Sequence of chain 1.A:
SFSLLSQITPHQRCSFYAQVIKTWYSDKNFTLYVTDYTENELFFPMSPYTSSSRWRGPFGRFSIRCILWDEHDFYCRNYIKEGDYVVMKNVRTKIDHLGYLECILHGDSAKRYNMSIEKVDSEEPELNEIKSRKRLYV

Binding-site contacts:
Ligand atom O4 contacts residue HIS100 of chain 1.A at 2.9 Å (h-bond).
Ligand atom O4 contacts residue TYR28 of chain 1.A at 2.8 Å (h-bond).
Ligand atom O6 contacts residue GLY110 of chain 1.A at 3.3 Å (h-bond).
Ligand atom O6 contacts residue TRP27 of chain 1.A at 3.3 Å.
Ligand atom C6 contacts residue TRP72 of chain 1.A at 3.3 Å (hydrophobic).
Ligand atom O2 contacts residue ASP99 of chain 1.A at 3.2 Å (salt-bridge).
Ligand atom OP2 contacts residue SER55 of chain 1.A at 2.4 Å (h-bond).
Ligand atom C2 contacts residue TRP27 of chain 1.A at 3.4 Å (hydrophobic).
Ligand atom N1 contacts residue TRP27 of chain 1.A at 3.3 Å (h-bond).
Ligand atom OP2 contacts residue SER55 of chain 1.A at 2.9 Å (h-bond).
Ligand atom O4 contacts residue ASP99 of chain 1.A at 3.4 Å.
Ligand atom C4 contacts residue LEU101 of chain 1.A at 3.3 Å (hydrophobic).
Ligand atom N7 contacts residue HIS109 of chain 1.A at 3.1 Å.
Ligand atom C6 contacts residue TRP27 of chain 1.A at 3.3 Å (hydrophobic).
Ligand atom N2 contacts residue GLU105 of chain 1.A at 2.3 Å (salt-bridge).
Ligand atom OP2 contacts residue SER54 of chain 1.A at 2.9 Å.
Ligand atom O2 contacts residue ARG68 of chain 1.A at 2.6 Å (salt-bridge).
Ligand atom N3 contacts residue TYR28 of chain 1.A at 2.6 Å (h-bond).
Ligand atom C2 contacts residue ARG68 of chain 1.A at 3.1 Å.
Ligand atom N1 contacts residue ASP73 of chain 1.A at 2.7 Å (salt-bridge).
Ligand atom N6 contacts residue ARG68 of chain 1.A at 3.3 Å (salt-bridge).
Ligand atom C4 contacts residue TYR28 of chain 1.A at 3.2 Å (hydrophobic).
Ligand atom O6 contacts residue LYS97 of chain 1.A at 2.7 Å (salt-bridge).
Ligand atom C2' contacts residue ARG57 of chain 1.A at 3.3 Å.
Ligand atom C4 contacts residue ARG57 of chain 1.A at 3.3 Å.
Ligand atom O6 contacts residue HIS109 of chain 1.A at 2.7 Å (h-bond).
Ligand atom N2 contacts residue ASP73 of chain 1.A at 2.8 Å (salt-bridge).
Ligand atom N7 contacts residue LYS25 of chain 1.A at 2.9 Å (salt-bridge).
Ligand atom C4 contacts residue TRP27 of chain 1.A at 3.4 Å (hydrophobic).
Ligand atom C2 contacts residue GLU105 of chain 1.A at 3.2 Å.
Ligand atom N3 contacts residue ASP99 of chain 1.A at 2.8 Å (salt-bridge).
Ligand atom O4 contacts residue TRP27 of chain 1.A at 3.3 Å.
Ligand atom P contacts residue SER55 of chain 1.A at 3.3 Å.
Ligand atom O2 contacts residue TYR28 of chain 1.A at 3.1 Å (h-bond).
Ligand atom O4 contacts residue LEU101 of chain 1.A at 3.3 Å.
Ligand atom N1 contacts residue GLU105 of chain 1.A at 3.0 Å (salt-bridge).
Ligand atom N6 contacts residue ASP99 of chain 1.A at 3.0 Å (salt-bridge).
Ligand atom OP1 contacts residue SER54 of chain 1.A at 3.2 Å.
Ligand atom C2 contacts residue TYR28 of chain 1.A at 3.3 Å (hydrophobic).
Ligand atom N4 contacts residue SER55 of chain 1.A at 3.1 Å (h-bond).

The protein below binds the small molecule below.
Small molecule (SMILES): Cc1cn([C@H]2C[C@H](O[P](=O)(O)OC[C@H]3O[C@@H](n4cnc5c(N)ncnc54)C[C@@H]3O[P](=O)(O)OC[C@H]3O[C@@H](n4ccc(N)nc4=O)C[C@@H]3O[P](=O)(O)OC[C@H]3O[C@@H](n4cnc5c(=O)nc(N)[nH]c54)C[C@@H]3O[P](=O)(O)OC[C@H]3O[C@@H](n4ccc(N)nc4=O)C[C@@H]3O[P](=O)(O)OC[C@H]3O[C@@H](n4cc(C)c(=O)[nH]c4=O)C[C@@H]3O)[C@@H](CO[P](=O)(O)O[C@H]3C[C@H](n4cc(C)c(=O)[nH]c4=O)O[C@@H]3CO[P](=O)(O)O[C@H]3C[C@H](n4cnc5c(=O)nc(N)[nH]c54)O[C@@H]3CO[P](=O)(O)O[C@H]3C[C@H](n4cnc5c(=O)nc(N)[nH]c54)O[C@@H]3CO)O2)c(=O)[nH]c1=O